Binding-site contacts:
Ligand atom C14 contacts residue HIS61 of chain 6.A at 3.1 Å.
Ligand atom O13 contacts residue HIS61 of chain 6.A at 3.4 Å (h-bond).
Ligand atom C11 contacts residue MN1 of chain 6.D at 3.1 Å.
Ligand atom C28 contacts residue ALA40 of chain 6.A at 3.8 Å (hydrophobic).
Ligand atom O15 contacts residue TYR131 of chain 6.A at 4.0 Å.
Ligand atom C12 contacts residue ASP109 of chain 6.A at 3.8 Å.
Ligand atom O10 contacts residue LEU107 of chain 6.A at 3.9 Å.
Ligand atom C14 contacts residue ILE121 of chain 6.A at 3.7 Å (hydrophobic).
Ligand atom C28 contacts residue MET41 of chain 6.A at 4.0 Å (hydrophobic).
Ligand atom C11 contacts residue MN1 of chain 6.C at 4.0 Å.
Ligand atom O15 contacts residue MN1 of chain 6.C at 1.9 Å.
Ligand atom O13 contacts residue ASP109 of chain 6.A at 2.7 Å (salt-bridge).
Ligand atom O13 contacts residue MN1 of chain 6.D at 2.3 Å.
Ligand atom C12 contacts residue GLU120 of chain 6.A at 3.4 Å.
Ligand atom N08 contacts residue MN1 of chain 6.D at 3.6 Å.
Ligand atom O15 contacts residue HIS61 of chain 6.A at 2.9 Å (h-bond).
Ligand atom C14 contacts residue LYS135 of chain 6.A at 3.9 Å.
Ligand atom O10 contacts residue GLU81 of chain 6.A at 3.4 Å (salt-bridge).
Ligand atom C09 contacts residue GLU81 of chain 6.A at 3.8 Å.
Ligand atom O13 contacts residue MN1 of chain 6.C at 2.0 Å.
Ligand atom N16 contacts residue TYR131 of chain 6.A at 3.8 Å.
Ligand atom O15 contacts residue ILE121 of chain 6.A at 2.7 Å (h-bond).
Ligand atom F26 contacts residue HIS61 of chain 6.A at 3.8 Å.
Ligand atom O13 contacts residue GLU120 of chain 6.A at 2.7 Å (salt-bridge).
Ligand atom O10 contacts residue MN1 of chain 6.D at 1.6 Å.
Ligand atom C01 contacts residue LYS54 of chain 6.A at 3.6 Å.
Ligand atom C14 contacts residue MN1 of chain 6.C at 2.5 Å.
Ligand atom O15 contacts residue GLU120 of chain 6.A at 2.9 Å (salt-bridge).
Ligand atom C23 contacts residue LYS54 of chain 6.A at 3.8 Å.
Ligand atom N16 contacts residue MN1 of chain 6.C at 3.8 Å.
Ligand atom C12 contacts residue MN1 of chain 6.C at 2.5 Å.
Ligand atom N16 contacts residue HIS61 of chain 6.A at 3.9 Å.
Ligand atom C09 contacts residue MN1 of chain 6.D at 2.5 Å.
Ligand atom C12 contacts residue MN1 of chain 6.D at 3.0 Å.
Ligand atom O15 contacts residue LYS135 of chain 6.A at 3.6 Å.
Ligand atom C01 contacts residue GLU46 of chain 6.A at 3.7 Å.
Ligand atom C12 contacts residue HIS61 of chain 6.A at 3.4 Å.
Ligand atom C27 contacts residue ALA40 of chain 6.A at 3.8 Å (hydrophobic).
Ligand atom C14 contacts residue GLU120 of chain 6.A at 3.5 Å.
Ligand atom O10 contacts residue ASP109 of chain 6.A at 3.5 Å (salt-bridge).

Sequence of chain 6.A:
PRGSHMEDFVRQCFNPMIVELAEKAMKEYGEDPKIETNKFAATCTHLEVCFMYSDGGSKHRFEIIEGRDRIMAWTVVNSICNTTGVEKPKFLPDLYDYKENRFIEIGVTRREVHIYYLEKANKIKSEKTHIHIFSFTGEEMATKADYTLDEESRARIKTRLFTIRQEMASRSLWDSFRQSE

A small-molecule ligand and the protein it binds are described below.
Small molecule (SMILES): COc1cc(CCNC(=O)c2[nH]c(-c3c(F)cccc3F)nc(=O)c2O)ccn1